Sequence of chain 1.A:
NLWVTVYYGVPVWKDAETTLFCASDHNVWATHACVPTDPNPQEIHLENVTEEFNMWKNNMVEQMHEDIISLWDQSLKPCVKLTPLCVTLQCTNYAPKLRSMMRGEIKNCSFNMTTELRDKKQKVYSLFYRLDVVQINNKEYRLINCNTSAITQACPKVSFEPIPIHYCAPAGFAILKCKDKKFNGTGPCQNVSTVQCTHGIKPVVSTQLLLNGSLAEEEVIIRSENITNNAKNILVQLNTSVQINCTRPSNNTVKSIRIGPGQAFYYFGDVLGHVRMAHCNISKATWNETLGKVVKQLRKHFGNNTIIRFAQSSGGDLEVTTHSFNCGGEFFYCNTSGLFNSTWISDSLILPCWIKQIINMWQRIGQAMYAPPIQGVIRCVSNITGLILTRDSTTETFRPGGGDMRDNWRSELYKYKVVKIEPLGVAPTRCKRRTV

Binding-site contacts:
Ligand atom C1 contacts residue ASN249 of chain 1.A at 4.3 Å.
Ligand atom O6 contacts residue THR248 of chain 1.A at 4.0 Å.
Ligand atom O5 contacts residue THR248 of chain 1.A at 4.1 Å.
Ligand atom N2 contacts residue ASN246 of chain 1.A at 2.9 Å (h-bond).
Ligand atom O7 contacts residue ASN246 of chain 1.A at 3.6 Å (h-bond).
Ligand atom C4 contacts residue ASN246 of chain 1.A at 4.2 Å.
Ligand atom C2 contacts residue ASN246 of chain 1.A at 2.5 Å.
Ligand atom C6 contacts residue ASN249 of chain 1.A at 4.2 Å.
Ligand atom O5 contacts residue ASN246 of chain 1.A at 2.3 Å (h-bond).
Ligand atom C3 contacts residue ASN246 of chain 1.A at 3.8 Å.
Ligand atom C1 contacts residue THR248 of chain 1.A at 4.3 Å.
Ligand atom C5 contacts residue ASN249 of chain 1.A at 4.4 Å.
Ligand atom C7 contacts residue ASN246 of chain 1.A at 3.5 Å.
Ligand atom C1 contacts residue ASN246 of chain 1.A at 1.4 Å.
Ligand atom C6 contacts residue THR248 of chain 1.A at 3.8 Å.
Ligand atom C5 contacts residue ASN246 of chain 1.A at 3.6 Å.
Ligand atom C5 contacts residue THR248 of chain 1.A at 3.8 Å.
Ligand atom O5 contacts residue ASN249 of chain 1.A at 3.5 Å.

This protein binds this small molecule.
Small molecule (SMILES): CC(=O)N[C@@H]1[C@@H](O)[C@H](O)[C@@H](CO)O[C@H]1O